The protein below binds the small molecule below.
Small molecule (SMILES): N[C@@H](CCC(=O)O)C(=O)O

Binding-site contacts:
Ligand atom CB contacts residue SER645 of chain 1.B at 4.1 Å.
Ligand atom CG contacts residue SER645 of chain 1.B at 3.6 Å.
Ligand atom C contacts residue THR471 of chain 1.B at 4.0 Å.
Ligand atom N contacts residue PRO469 of chain 1.B at 3.9 Å.
Ligand atom O contacts residue TYR441 of chain 1.B at 3.8 Å.
Ligand atom CD contacts residue GLY644 of chain 1.B at 4.0 Å.
Ligand atom OE2 contacts residue LEU641 of chain 1.B at 3.6 Å.
Ligand atom O contacts residue ARG476 of chain 1.B at 3.5 Å (salt-bridge).
Ligand atom OXT contacts residue THR471 of chain 1.B at 3.9 Å.
Ligand atom CB contacts residue GLU696 of chain 1.B at 3.9 Å.
Ligand atom CA contacts residue SER645 of chain 1.B at 3.4 Å.
Ligand atom OE2 contacts residue GLU696 of chain 1.B at 2.9 Å (salt-bridge).
Ligand atom CD contacts residue LEU641 of chain 1.B at 3.6 Å (hydrophobic).
Ligand atom CG contacts residue GLY644 of chain 1.B at 3.7 Å.
Ligand atom N contacts residue THR471 of chain 1.B at 2.7 Å (h-bond).
Ligand atom OE2 contacts residue SER645 of chain 1.B at 3.4 Å (h-bond).
Ligand atom CD contacts residue THR646 of chain 1.B at 3.7 Å.
Ligand atom CA contacts residue THR471 of chain 1.B at 3.3 Å.
Ligand atom C contacts residue TYR441 of chain 1.B at 3.7 Å (hydrophobic).
Ligand atom C contacts residue ARG476 of chain 1.B at 4.2 Å.
Ligand atom O contacts residue GLY644 of chain 1.B at 3.5 Å.
Ligand atom OXT contacts residue ARG476 of chain 1.B at 3.9 Å.
Ligand atom CG contacts residue TYR441 of chain 1.B at 3.5 Å (hydrophobic).
Ligand atom CB contacts residue TYR441 of chain 1.B at 3.5 Å (hydrophobic).
Ligand atom OE1 contacts residue LEU641 of chain 1.B at 4.0 Å.
Ligand atom OXT contacts residue TYR441 of chain 1.B at 3.2 Å.
Ligand atom CA contacts residue TYR441 of chain 1.B at 4.1 Å (hydrophobic).
Ligand atom O contacts residue SER645 of chain 1.B at 2.9 Å (h-bond).
Ligand atom OE2 contacts residue THR646 of chain 1.B at 3.3 Å.
Ligand atom N contacts residue TYR723 of chain 1.B at 4.1 Å.
Ligand atom OE1 contacts residue SER645 of chain 1.B at 2.6 Å (h-bond).
Ligand atom N contacts residue GLU696 of chain 1.B at 3.6 Å.
Ligand atom C contacts residue SER645 of chain 1.B at 3.8 Å.
Ligand atom N contacts residue LEU470 of chain 1.B at 3.9 Å.
Ligand atom CD contacts residue SER645 of chain 1.B at 3.3 Å.
Ligand atom CD contacts residue GLU696 of chain 1.B at 3.7 Å.
Ligand atom OE1 contacts residue THR646 of chain 1.B at 2.9 Å (h-bond).
Ligand atom CA contacts residue GLU696 of chain 1.B at 3.5 Å.
Ligand atom CG contacts residue LEU641 of chain 1.B at 4.1 Å (hydrophobic).
Ligand atom OE1 contacts residue GLY644 of chain 1.B at 3.1 Å.

Sequence of chain 1.B:
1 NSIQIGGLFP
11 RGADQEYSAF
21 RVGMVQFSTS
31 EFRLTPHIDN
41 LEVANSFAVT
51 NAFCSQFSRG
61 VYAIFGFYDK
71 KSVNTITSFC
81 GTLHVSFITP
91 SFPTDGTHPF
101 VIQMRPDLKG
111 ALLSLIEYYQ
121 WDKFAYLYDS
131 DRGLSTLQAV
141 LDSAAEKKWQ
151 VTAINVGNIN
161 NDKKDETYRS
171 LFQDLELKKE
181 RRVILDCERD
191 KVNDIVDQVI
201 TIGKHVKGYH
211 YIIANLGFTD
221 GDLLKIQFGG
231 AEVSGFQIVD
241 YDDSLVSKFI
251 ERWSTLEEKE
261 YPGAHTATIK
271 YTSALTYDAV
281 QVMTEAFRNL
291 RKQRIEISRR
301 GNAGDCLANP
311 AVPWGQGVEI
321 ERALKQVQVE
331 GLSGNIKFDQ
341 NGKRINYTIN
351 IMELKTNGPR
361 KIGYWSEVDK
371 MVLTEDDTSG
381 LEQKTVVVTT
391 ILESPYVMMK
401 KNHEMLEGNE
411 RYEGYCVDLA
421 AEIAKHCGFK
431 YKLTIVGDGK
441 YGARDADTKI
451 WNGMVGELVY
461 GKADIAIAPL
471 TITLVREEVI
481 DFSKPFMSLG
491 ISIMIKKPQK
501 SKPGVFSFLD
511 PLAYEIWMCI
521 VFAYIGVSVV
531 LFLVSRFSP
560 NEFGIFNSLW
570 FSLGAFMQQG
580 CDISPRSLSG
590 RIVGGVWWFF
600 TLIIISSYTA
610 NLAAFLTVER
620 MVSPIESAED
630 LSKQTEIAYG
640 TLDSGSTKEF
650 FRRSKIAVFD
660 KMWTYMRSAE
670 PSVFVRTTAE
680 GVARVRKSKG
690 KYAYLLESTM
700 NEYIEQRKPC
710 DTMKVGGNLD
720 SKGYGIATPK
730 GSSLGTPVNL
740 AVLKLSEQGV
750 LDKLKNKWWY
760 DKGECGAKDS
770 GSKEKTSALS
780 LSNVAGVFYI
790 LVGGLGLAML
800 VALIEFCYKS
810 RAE